Binding-site contacts:
Ligand atom C8 contacts residue GLY834 of chain 1.B at 3.7 Å.
Ligand atom O5 contacts residue ASN616 of chain 1.A at 2.4 Å (h-bond).
Ligand atom C7 contacts residue GLU619 of chain 1.A at 3.5 Å.
Ligand atom C5 contacts residue ASN616 of chain 1.A at 3.7 Å.
Ligand atom C8 contacts residue GLU619 of chain 1.A at 3.3 Å.
Ligand atom C1 contacts residue ASN616 of chain 1.A at 1.4 Å.
Ligand atom C8 contacts residue ASN616 of chain 1.A at 4.3 Å.
Ligand atom O7 contacts residue GLU619 of chain 1.A at 2.9 Å (salt-bridge).
Ligand atom C4 contacts residue ASN616 of chain 1.A at 4.2 Å.
Ligand atom C3 contacts residue ASN616 of chain 1.A at 3.8 Å.
Ligand atom C7 contacts residue ASN616 of chain 1.A at 3.2 Å.
Ligand atom C8 contacts residue GLN832 of chain 1.B at 3.5 Å.
Ligand atom N2 contacts residue GLN832 of chain 1.B at 4.2 Å.
Ligand atom N2 contacts residue ASN616 of chain 1.A at 2.9 Å (h-bond).
Ligand atom C2 contacts residue ASN616 of chain 1.A at 2.5 Å.
Ligand atom O7 contacts residue ASN616 of chain 1.A at 3.1 Å (h-bond).

Sequence of chain 1.A:
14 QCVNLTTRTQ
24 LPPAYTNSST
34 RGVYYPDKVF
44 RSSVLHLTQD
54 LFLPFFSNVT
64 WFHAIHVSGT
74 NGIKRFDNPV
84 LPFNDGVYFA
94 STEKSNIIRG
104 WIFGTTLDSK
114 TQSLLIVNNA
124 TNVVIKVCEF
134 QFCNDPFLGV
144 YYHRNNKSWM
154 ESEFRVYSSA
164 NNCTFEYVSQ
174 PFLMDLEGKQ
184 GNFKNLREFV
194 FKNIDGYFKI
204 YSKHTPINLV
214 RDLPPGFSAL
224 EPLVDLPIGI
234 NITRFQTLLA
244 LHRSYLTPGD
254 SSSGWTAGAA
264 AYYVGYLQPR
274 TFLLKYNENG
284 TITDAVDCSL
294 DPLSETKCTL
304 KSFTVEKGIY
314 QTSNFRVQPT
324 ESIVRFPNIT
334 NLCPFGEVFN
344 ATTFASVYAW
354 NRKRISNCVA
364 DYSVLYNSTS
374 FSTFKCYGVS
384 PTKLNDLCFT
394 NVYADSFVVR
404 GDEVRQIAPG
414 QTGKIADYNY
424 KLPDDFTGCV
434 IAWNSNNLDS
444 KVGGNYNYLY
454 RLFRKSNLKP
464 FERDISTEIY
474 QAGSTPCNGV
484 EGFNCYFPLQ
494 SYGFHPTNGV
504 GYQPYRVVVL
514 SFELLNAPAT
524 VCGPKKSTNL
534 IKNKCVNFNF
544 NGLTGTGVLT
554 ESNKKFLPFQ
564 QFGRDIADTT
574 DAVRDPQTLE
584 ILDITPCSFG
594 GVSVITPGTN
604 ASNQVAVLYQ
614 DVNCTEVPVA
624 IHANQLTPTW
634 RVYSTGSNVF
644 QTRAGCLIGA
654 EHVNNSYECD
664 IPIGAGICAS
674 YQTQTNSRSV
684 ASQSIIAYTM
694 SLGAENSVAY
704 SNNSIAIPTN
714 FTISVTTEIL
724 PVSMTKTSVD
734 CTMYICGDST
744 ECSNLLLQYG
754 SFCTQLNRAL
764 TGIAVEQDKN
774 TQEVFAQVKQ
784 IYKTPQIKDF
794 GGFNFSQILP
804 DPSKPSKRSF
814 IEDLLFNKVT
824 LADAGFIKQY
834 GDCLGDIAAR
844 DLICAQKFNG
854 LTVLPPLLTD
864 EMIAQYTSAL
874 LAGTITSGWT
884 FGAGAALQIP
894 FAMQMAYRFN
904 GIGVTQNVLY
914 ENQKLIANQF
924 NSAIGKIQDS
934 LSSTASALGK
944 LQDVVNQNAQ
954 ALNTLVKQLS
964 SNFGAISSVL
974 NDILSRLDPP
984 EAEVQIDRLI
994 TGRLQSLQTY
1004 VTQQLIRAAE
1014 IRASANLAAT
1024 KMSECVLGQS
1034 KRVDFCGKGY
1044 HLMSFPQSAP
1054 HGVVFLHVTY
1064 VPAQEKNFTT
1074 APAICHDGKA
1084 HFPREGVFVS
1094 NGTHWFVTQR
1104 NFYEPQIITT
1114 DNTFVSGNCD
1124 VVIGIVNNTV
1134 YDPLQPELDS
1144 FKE

A small-molecule ligand and the protein it binds are described below.
Small molecule (SMILES): CC(=O)N[C@@H]1[C@@H](O)[C@H](O)[C@@H](CO)O[C@H]1O

Sequence of chain 1.B:
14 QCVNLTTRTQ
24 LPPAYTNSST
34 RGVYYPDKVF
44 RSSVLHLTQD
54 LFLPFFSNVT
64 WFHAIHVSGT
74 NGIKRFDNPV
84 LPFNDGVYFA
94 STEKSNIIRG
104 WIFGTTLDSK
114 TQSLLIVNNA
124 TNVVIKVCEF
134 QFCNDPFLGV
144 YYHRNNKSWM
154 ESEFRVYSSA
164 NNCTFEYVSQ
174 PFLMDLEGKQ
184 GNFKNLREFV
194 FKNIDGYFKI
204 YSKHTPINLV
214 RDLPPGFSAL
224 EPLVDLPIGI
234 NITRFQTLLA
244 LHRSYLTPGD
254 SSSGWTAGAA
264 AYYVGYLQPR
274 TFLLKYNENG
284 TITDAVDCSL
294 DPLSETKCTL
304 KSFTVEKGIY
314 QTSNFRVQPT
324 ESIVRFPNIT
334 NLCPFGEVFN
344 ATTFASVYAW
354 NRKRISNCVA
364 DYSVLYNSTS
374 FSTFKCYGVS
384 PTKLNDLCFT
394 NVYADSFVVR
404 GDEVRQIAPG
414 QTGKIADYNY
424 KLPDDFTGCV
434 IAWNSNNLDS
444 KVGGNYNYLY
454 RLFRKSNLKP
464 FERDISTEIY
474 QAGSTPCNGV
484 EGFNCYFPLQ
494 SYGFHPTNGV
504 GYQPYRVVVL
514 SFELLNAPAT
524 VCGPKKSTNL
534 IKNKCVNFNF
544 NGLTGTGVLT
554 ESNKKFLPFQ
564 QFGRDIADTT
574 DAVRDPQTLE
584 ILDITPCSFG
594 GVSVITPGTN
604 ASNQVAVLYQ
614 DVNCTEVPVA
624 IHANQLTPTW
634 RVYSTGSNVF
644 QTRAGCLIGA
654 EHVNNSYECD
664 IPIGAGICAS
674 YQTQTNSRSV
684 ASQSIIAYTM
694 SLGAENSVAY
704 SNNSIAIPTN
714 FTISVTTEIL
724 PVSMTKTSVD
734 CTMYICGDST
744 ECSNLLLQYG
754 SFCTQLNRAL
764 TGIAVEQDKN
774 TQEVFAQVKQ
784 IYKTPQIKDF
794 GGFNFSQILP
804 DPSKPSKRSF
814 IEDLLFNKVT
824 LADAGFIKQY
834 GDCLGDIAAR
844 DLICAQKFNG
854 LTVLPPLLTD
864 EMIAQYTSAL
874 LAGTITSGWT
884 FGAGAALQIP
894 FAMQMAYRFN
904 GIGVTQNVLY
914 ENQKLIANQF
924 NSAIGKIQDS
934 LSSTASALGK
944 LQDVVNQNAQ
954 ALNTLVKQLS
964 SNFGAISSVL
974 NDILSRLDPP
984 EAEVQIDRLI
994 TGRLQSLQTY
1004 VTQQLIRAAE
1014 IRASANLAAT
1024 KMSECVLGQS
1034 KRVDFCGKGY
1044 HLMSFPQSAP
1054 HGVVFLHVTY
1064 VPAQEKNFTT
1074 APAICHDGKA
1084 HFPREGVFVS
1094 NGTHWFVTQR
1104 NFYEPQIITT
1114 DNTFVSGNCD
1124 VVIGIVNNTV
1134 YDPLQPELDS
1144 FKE